A protein and the small-molecule ligand that binds it are described below.
Small molecule (SMILES): COc1ccccc1O

Binding-site contacts:
Ligand atom CAC contacts residue ALA295 of chain 1.A at 4.1 Å (hydrophobic).
Ligand atom CAD contacts residue HEM1 of chain 1.B at 4.2 Å.
Ligand atom CAD contacts residue ILE292 of chain 1.A at 3.6 Å (hydrophobic).
Ligand atom OAB contacts residue LEU244 of chain 1.A at 3.5 Å.
Ligand atom OAG contacts residue VAL241 of chain 1.A at 3.0 Å (h-bond).
Ligand atom OAB contacts residue PHE75 of chain 1.A at 4.0 Å.
Ligand atom CAA contacts residue HEM1 of chain 1.B at 3.4 Å.
Ligand atom CAI contacts residue GLY245 of chain 1.A at 3.9 Å.
Ligand atom OAG contacts residue GLY245 of chain 1.A at 3.2 Å.
Ligand atom CAF contacts residue VAL241 of chain 1.A at 4.4 Å (hydrophobic).
Ligand atom CAH contacts residue GLY245 of chain 1.A at 3.9 Å.
Ligand atom CAA contacts residue VAL241 of chain 1.A at 3.9 Å (hydrophobic).
Ligand atom CAC contacts residue ILE81 of chain 1.A at 3.9 Å (hydrophobic).
Ligand atom CAC contacts residue THR296 of chain 1.A at 3.8 Å.
Ligand atom OAG contacts residue ALA246 of chain 1.A at 3.6 Å (h-bond).
Ligand atom CAC contacts residue ILE292 of chain 1.A at 4.4 Å (hydrophobic).
Ligand atom CAC contacts residue PHE395 of chain 1.A at 4.2 Å (hydrophobic).
Ligand atom CAH contacts residue PHE395 of chain 1.A at 4.3 Å (hydrophobic).
Ligand atom CAE contacts residue PHE395 of chain 1.A at 3.7 Å (hydrophobic).
Ligand atom CAD contacts residue THR296 of chain 1.A at 3.7 Å.
Ligand atom CAA contacts residue GLY245 of chain 1.A at 3.9 Å.
Ligand atom CAA contacts residue ALA246 of chain 1.A at 3.6 Å (hydrophobic).
Ligand atom CAF contacts residue HEM1 of chain 1.B at 3.7 Å.
Ligand atom CAE contacts residue PHE75 of chain 1.A at 4.4 Å (hydrophobic).
Ligand atom CAI contacts residue VAL241 of chain 1.A at 3.6 Å (hydrophobic).
Ligand atom CAI contacts residue ILE292 of chain 1.A at 4.2 Å (hydrophobic).
Ligand atom CAH contacts residue VAL241 of chain 1.A at 3.7 Å (hydrophobic).
Ligand atom CAE contacts residue ILE81 of chain 1.A at 4.0 Å (hydrophobic).
Ligand atom CAF contacts residue ILE292 of chain 1.A at 3.5 Å (hydrophobic).
Ligand atom CAD contacts residue ILE81 of chain 1.A at 4.0 Å (hydrophobic).
Ligand atom CAF contacts residue ILE81 of chain 1.A at 4.3 Å (hydrophobic).
Ligand atom OAB contacts residue VAL241 of chain 1.A at 2.7 Å (h-bond).
Ligand atom OAB contacts residue GLY245 of chain 1.A at 3.1 Å (h-bond).

Sequence of chain 1.A:
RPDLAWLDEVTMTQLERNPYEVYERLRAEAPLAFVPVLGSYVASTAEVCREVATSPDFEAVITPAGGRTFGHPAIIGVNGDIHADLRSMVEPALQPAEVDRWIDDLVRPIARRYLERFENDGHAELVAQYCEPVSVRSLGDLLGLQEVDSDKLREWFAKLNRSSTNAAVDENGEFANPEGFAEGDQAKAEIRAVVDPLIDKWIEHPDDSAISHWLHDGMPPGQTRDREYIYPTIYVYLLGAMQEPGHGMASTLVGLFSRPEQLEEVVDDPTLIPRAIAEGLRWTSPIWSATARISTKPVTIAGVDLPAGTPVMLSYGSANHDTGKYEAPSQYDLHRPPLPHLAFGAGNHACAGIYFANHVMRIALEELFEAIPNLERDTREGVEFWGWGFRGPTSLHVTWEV